Sequence of chain 2.A:
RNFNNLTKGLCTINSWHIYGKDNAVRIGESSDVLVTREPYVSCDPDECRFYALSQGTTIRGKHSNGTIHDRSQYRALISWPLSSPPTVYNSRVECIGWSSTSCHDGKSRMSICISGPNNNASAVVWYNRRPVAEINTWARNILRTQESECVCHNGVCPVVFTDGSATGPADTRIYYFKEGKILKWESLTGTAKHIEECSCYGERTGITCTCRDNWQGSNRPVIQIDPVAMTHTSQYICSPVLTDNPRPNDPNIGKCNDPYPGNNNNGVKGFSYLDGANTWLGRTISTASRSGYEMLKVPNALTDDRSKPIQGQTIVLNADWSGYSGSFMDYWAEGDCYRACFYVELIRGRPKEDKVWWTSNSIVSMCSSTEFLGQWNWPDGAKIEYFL

This small molecule binds to this protein.
Small molecule (SMILES): CC(=O)N[C@H]1[C@H](O[C@H]2[C@H](O)[C@@H](NC(C)=O)CO[C@@H]2CO)O[C@H](CO)[C@@H](O[C@@H]2O[C@H](CO[C@H]3O[C@H](CO[C@H]4O[C@H](CO)[C@@H](O)[C@H](O)[C@@H]4O)[C@@H](O)[C@H](O[C@H]4O[C@H](CO)[C@@H](O)[C@H](O)[C@@H]4O)[C@@H]3O)[C@@H](O)[C@H](O[C@H]3O[C@H](CO)[C@@H](O)[C@H](O)[C@@H]3O[C@H]3O[C@H](CO)[C@@H](O)[C@H](O)[C@@H]3O[C@H]3O[C@H](CO)[C@@H](O)[C@H](O)[C@@H]3O)[C@@H]2O)[C@@H]1O

Binding-site contacts:
Ligand atom O6 contacts residue ASP259 of chain 2.A at 2.7 Å (salt-bridge).
Ligand atom C6 contacts residue ILE319 of chain 2.A at 3.5 Å (hydrophobic).
Ligand atom O3 contacts residue ASN258 of chain 2.A at 2.8 Å (h-bond).
Ligand atom N2 contacts residue ASN129 of chain 4.A at 3.0 Å (h-bond).
Ligand atom O6 contacts residue ILE294 of chain 2.A at 2.6 Å (h-bond).
Ligand atom C8 contacts residue ASN128 of chain 4.A at 3.6 Å.
Ligand atom C6 contacts residue LEU382 of chain 2.A at 3.3 Å (hydrophobic).
Ligand atom O3 contacts residue GLU303 of chain 2.A at 2.6 Å (salt-bridge).
Ligand atom O5 contacts residue GLN384 of chain 2.A at 3.4 Å (h-bond).
Ligand atom C6 contacts residue GLN320 of chain 2.A at 3.7 Å.
Ligand atom O4 contacts residue THR296 of chain 2.A at 3.4 Å.
Ligand atom O2 contacts residue ASN258 of chain 2.A at 3.2 Å (h-bond).
Ligand atom C3 contacts residue GLY321 of chain 2.A at 3.2 Å.
Ligand atom C5 contacts residue ARG292 of chain 2.A at 3.6 Å.
Ligand atom O6 contacts residue ILE319 of chain 2.A at 3.4 Å (h-bond).
Ligand atom O4 contacts residue ARG256 of chain 2.A at 3.1 Å (salt-bridge).
Ligand atom O4 contacts residue ARG292 of chain 2.A at 3.6 Å.
Ligand atom C3 contacts residue GLU303 of chain 2.A at 3.4 Å.
Ligand atom C5 contacts residue ASN129 of chain 4.A at 3.6 Å.
Ligand atom O3 contacts residue ASP259 of chain 2.A at 3.1 Å (salt-bridge).
Ligand atom O4 contacts residue GLU303 of chain 2.A at 2.7 Å (salt-bridge).
Ligand atom C6 contacts residue ILE294 of chain 2.A at 3.4 Å (hydrophobic).
Ligand atom O3 contacts residue GLY321 of chain 2.A at 3.0 Å (h-bond).
Ligand atom O2 contacts residue GLY321 of chain 2.A at 3.2 Å.
Ligand atom O3 contacts residue GLN320 of chain 2.A at 3.3 Å.
Ligand atom O4 contacts residue GLY321 of chain 2.A at 3.6 Å.
Ligand atom O5 contacts residue ARG292 of chain 2.A at 3.2 Å (salt-bridge).
Ligand atom C6 contacts residue PRO318 of chain 2.A at 3.6 Å (hydrophobic).
Ligand atom C4 contacts residue GLU303 of chain 2.A at 3.6 Å.
Ligand atom O5 contacts residue ASN129 of chain 4.A at 2.3 Å (h-bond).
Ligand atom O5 contacts residue ASP259 of chain 2.A at 3.6 Å.
Ligand atom O3 contacts residue ARG292 of chain 2.A at 3.0 Å (salt-bridge).
Ligand atom O5 contacts residue GLY383 of chain 2.A at 3.4 Å.
Ligand atom C5 contacts residue ILE319 of chain 2.A at 3.6 Å (hydrophobic).
Ligand atom C6 contacts residue ASP259 of chain 2.A at 3.6 Å.
Ligand atom C7 contacts residue ASN129 of chain 4.A at 3.6 Å.
Ligand atom O2 contacts residue LEU305 of chain 2.A at 3.5 Å.
Ligand atom O6 contacts residue GLN384 of chain 2.A at 3.3 Å.
Ligand atom C2 contacts residue ASN129 of chain 4.A at 2.5 Å.
Ligand atom C1 contacts residue ASN129 of chain 4.A at 1.4 Å.

Sequence of chain 4.A:
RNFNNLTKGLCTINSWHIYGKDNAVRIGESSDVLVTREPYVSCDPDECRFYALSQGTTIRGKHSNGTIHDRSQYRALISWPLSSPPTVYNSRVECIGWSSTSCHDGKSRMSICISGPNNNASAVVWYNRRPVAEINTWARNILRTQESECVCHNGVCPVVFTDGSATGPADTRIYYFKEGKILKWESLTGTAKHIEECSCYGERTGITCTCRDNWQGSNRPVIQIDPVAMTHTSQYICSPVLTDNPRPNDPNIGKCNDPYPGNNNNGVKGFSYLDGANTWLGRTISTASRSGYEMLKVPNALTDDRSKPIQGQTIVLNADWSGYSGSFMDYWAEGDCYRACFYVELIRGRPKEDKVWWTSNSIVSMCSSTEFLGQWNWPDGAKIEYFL